Binding-site contacts:
Ligand atom O6 contacts residue GLY447 of chain 1.L at 3.5 Å (h-bond).
Ligand atom O2' contacts residue ASP369 of chain 1.L at 2.3 Å (salt-bridge).
Ligand atom O6 contacts residue GLN446 of chain 1.L at 3.8 Å.
Ligand atom C4 contacts residue ILE335 of chain 1.L at 3.9 Å (hydrophobic).
Ligand atom O6 contacts residue MET419 of chain 1.L at 3.3 Å (h-bond).
Ligand atom O6 contacts residue GLY418 of chain 1.L at 3.7 Å.
Ligand atom O6 contacts residue GLY420 of chain 1.L at 2.6 Å (h-bond).
Ligand atom O3P contacts residue GLY370 of chain 1.L at 3.9 Å.
Ligand atom O2P contacts residue GLY392 of chain 1.L at 3.0 Å (h-bond).
Ligand atom C8 contacts residue ILE335 of chain 1.L at 3.6 Å (hydrophobic).
Ligand atom O3P contacts residue GLY371 of chain 1.L at 3.6 Å.
Ligand atom O3' contacts residue SER73 of chain 1.L at 3.2 Å.
Ligand atom C2 contacts residue THR338 of chain 1.L at 3.4 Å.
Ligand atom N3 contacts residue CYS336 of chain 1.L at 3.7 Å.
Ligand atom P contacts residue SER393 of chain 1.L at 3.7 Å.
Ligand atom O1P contacts residue TYR416 of chain 1.L at 2.6 Å (h-bond).
Ligand atom C2 contacts residue GLN446 of chain 1.L at 3.5 Å.
Ligand atom O3P contacts residue GLY333 of chain 1.L at 3.3 Å.
Ligand atom N7 contacts residue MET419 of chain 1.L at 3.2 Å (h-bond).
Ligand atom O3' contacts residue ASP369 of chain 1.L at 2.5 Å (salt-bridge).
Ligand atom O2P contacts residue SER393 of chain 1.L at 3.2 Å (h-bond).
Ligand atom O2' contacts residue ARG327 of chain 1.L at 3.1 Å (salt-bridge).
Ligand atom C6 contacts residue GLY420 of chain 1.L at 3.7 Å.
Ligand atom O5' contacts residue GLY370 of chain 1.L at 3.3 Å.
Ligand atom C5 contacts residue ILE335 of chain 1.L at 3.5 Å (hydrophobic).
Ligand atom C3' contacts residue ASP369 of chain 1.L at 3.5 Å.
Ligand atom C8 contacts residue MET75 of chain 1.L at 3.5 Å (hydrophobic).
Ligand atom C2' contacts residue ASP369 of chain 1.L at 3.5 Å.
Ligand atom N7 contacts residue GLY418 of chain 1.L at 3.6 Å.
Ligand atom N1 contacts residue GLY447 of chain 1.L at 3.7 Å.
Ligand atom C5' contacts residue MET75 of chain 1.L at 3.8 Å (hydrophobic).
Ligand atom P contacts residue SER334 of chain 1.L at 3.9 Å.
Ligand atom C2 contacts residue CYS336 of chain 1.L at 3.5 Å (hydrophobic).
Ligand atom O3P contacts residue SER334 of chain 1.L at 2.6 Å (h-bond).
Ligand atom N1 contacts residue GLN446 of chain 1.L at 2.9 Å (h-bond).
Ligand atom N7 contacts residue ILE335 of chain 1.L at 3.4 Å.
Ligand atom O1P contacts residue SER393 of chain 1.L at 2.9 Å (h-bond).
Ligand atom C4' contacts residue ASP369 of chain 1.L at 3.7 Å.
Ligand atom O1P contacts residue GLY392 of chain 1.L at 3.3 Å.
Ligand atom O1P contacts residue SER334 of chain 1.L at 3.0 Å (h-bond).

This protein binds this small molecule.
Small molecule (SMILES): O=c1[nH]cnc2c1ncn2[C@@H]1O[C@H](COP(=O)(O)O)[C@@H](O)[C@H]1O

Sequence of chain 1.L:
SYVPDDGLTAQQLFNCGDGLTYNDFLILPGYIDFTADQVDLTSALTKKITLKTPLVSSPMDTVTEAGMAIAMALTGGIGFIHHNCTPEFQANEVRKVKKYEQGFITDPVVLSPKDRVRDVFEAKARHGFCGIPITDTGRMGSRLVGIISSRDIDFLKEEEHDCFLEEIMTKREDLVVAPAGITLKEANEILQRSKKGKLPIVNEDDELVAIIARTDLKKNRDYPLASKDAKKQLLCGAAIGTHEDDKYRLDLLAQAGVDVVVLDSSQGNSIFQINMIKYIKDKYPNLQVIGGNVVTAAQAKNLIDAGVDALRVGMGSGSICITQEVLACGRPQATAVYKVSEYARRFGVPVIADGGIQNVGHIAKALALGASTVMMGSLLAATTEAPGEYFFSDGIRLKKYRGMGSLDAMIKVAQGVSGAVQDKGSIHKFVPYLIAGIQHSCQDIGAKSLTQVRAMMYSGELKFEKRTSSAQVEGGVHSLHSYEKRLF